The protein below binds the small molecule below.
Small molecule (SMILES): CC(C)CCC[C@@H](C)[C@H]1CC[C@H]2[C@@H]3CC=C4C[C@@H](OC(=O)CCC(=O)O)CC[C@]4(C)[C@H]3CC[C@]12C

Sequence of chain 1.D:
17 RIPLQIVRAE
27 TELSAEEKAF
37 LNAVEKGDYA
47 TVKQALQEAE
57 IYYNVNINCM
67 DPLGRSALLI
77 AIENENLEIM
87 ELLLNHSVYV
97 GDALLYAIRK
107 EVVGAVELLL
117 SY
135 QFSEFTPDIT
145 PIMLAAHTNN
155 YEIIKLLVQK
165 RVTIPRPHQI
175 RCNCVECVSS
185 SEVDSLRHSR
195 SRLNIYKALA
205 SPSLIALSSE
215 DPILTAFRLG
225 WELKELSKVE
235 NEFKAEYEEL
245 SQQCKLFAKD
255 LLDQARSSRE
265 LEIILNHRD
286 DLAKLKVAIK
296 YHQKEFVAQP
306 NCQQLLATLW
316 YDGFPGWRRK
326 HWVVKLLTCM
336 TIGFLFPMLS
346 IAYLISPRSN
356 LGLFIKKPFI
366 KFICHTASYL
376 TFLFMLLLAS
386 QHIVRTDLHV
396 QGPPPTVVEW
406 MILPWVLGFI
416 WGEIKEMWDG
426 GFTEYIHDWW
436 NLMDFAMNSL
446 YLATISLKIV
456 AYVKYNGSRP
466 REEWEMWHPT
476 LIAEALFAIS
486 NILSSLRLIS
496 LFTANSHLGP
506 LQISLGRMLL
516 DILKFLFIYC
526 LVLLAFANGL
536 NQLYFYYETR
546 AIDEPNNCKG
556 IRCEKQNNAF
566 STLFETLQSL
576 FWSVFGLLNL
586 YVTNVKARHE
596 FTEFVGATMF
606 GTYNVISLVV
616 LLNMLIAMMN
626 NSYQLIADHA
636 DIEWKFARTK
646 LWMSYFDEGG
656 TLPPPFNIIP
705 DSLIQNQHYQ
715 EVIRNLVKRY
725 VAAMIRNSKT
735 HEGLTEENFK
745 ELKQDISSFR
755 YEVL

Binding-site contacts:
Ligand atom CAB contacts residue PHE522 of chain 1.B at 4.2 Å (hydrophobic).
Ligand atom CBB contacts residue LEU375 of chain 1.D at 4.2 Å (hydrophobic).
Ligand atom CAD contacts residue THR371 of chain 1.D at 3.8 Å.
Ligand atom OAH contacts residue TRP647 of chain 1.D at 4.1 Å.
Ligand atom CAV contacts residue ALA499 of chain 1.D at 3.7 Å (hydrophobic).
Ligand atom CAJ contacts residue LEU529 of chain 1.B at 3.9 Å (hydrophobic).
Ligand atom CAV contacts residue PHE367 of chain 1.D at 4.3 Å (hydrophobic).
Ligand atom CAZ contacts residue LEU496 of chain 1.D at 4.0 Å (hydrophobic).
Ligand atom CAC contacts residue LEU375 of chain 1.D at 4.3 Å (hydrophobic).
Ligand atom CAO contacts residue LEU526 of chain 1.B at 4.2 Å (hydrophobic).
Ligand atom CAX contacts residue TYR316 of chain 1.D at 3.6 Å (hydrophobic).
Ligand atom OAF contacts residue TYR316 of chain 1.D at 3.7 Å.
Ligand atom CAB contacts residue CYS525 of chain 1.B at 3.8 Å (hydrophobic).
Ligand atom CAI contacts residue ASN500 of chain 1.D at 4.1 Å.
Ligand atom CAD contacts residue PHE367 of chain 1.D at 4.1 Å (hydrophobic).
Ligand atom CAK contacts residue LEU503 of chain 1.D at 4.3 Å (hydrophobic).
Ligand atom CBB contacts residue LEU493 of chain 1.D at 4.2 Å (hydrophobic).
Ligand atom CBC contacts residue ASN500 of chain 1.D at 4.1 Å.
Ligand atom OAW contacts residue PHE367 of chain 1.D at 4.3 Å.
Ligand atom CAQ contacts residue PHE497 of chain 1.D at 3.6 Å (hydrophobic).
Ligand atom CBA contacts residue CYS525 of chain 1.B at 4.2 Å (hydrophobic).
Ligand atom CAK contacts residue PHE497 of chain 1.D at 4.0 Å (hydrophobic).
Ligand atom CAM contacts residue PHE364 of chain 1.D at 3.6 Å (hydrophobic).
Ligand atom CAK contacts residue LEU496 of chain 1.D at 4.1 Å (hydrophobic).
Ligand atom OAW contacts residue ALA499 of chain 1.D at 4.0 Å.
Ligand atom CAV contacts residue LEU496 of chain 1.D at 4.0 Å (hydrophobic).
Ligand atom CAV contacts residue ASN500 of chain 1.D at 4.0 Å.
Ligand atom OAH contacts residue TRP315 of chain 1.D at 3.7 Å.
Ligand atom CBA contacts residue LEU529 of chain 1.B at 4.3 Å (hydrophobic).
Ligand atom CAE contacts residue LEU493 of chain 1.D at 4.0 Å (hydrophobic).
Ligand atom OAH contacts residue ALA499 of chain 1.D at 3.6 Å.
Ligand atom CAL contacts residue PHE364 of chain 1.D at 4.1 Å (hydrophobic).
Ligand atom OAH contacts residue TYR316 of chain 1.D at 4.3 Å.
Ligand atom OAF contacts residue ALA499 of chain 1.D at 2.9 Å (h-bond).
Ligand atom CAE contacts residue LEU375 of chain 1.D at 3.8 Å (hydrophobic).
Ligand atom CAI contacts residue LEU496 of chain 1.D at 3.5 Å (hydrophobic).
Ligand atom CAX contacts residue TRP315 of chain 1.D at 4.4 Å (hydrophobic).
Ligand atom CAX contacts residue ALA499 of chain 1.D at 3.5 Å (hydrophobic).
Ligand atom CAL contacts residue TYR316 of chain 1.D at 3.3 Å (hydrophobic).
Ligand atom CAO contacts residue LEU493 of chain 1.D at 4.1 Å (hydrophobic).

Sequence of chain 1.B:
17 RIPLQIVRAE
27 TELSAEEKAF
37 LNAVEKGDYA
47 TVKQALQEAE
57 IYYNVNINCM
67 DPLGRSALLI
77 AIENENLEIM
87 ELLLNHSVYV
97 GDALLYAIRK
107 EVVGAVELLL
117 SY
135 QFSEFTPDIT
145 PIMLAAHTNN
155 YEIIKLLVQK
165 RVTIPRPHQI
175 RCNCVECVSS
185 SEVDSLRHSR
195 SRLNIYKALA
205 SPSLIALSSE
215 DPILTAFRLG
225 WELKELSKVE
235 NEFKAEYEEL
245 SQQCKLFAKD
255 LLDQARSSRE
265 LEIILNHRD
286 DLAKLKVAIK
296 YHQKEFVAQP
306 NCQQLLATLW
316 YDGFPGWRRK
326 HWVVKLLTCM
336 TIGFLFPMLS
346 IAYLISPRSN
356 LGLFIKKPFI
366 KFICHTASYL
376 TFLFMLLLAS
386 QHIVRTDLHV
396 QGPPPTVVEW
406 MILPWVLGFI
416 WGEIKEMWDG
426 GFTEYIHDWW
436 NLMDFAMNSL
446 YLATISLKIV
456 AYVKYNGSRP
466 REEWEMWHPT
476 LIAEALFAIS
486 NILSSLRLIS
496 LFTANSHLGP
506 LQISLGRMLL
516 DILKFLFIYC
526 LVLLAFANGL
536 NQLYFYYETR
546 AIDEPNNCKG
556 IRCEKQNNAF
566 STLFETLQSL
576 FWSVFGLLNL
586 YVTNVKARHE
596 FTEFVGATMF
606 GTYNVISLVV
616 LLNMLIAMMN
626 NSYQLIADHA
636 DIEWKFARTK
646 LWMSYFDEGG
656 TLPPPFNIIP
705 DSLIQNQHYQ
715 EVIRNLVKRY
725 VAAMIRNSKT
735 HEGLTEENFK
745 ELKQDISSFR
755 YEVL